Binding-site contacts:
Ligand atom O4 contacts residue GLY11 of chain 1.B at 3.4 Å.
Ligand atom C4 contacts residue GLY12 of chain 1.B at 3.4 Å.
Ligand atom O4 contacts residue ASP134 of chain 1.B at 2.5 Å (salt-bridge).
Ligand atom O4 contacts residue TRP62 of chain 1.B at 4.5 Å.
Ligand atom C6 contacts residue GLY130 of chain 1.B at 4.4 Å.
Ligand atom O2 contacts residue TYR89 of chain 1.B at 4.3 Å.
Ligand atom C5 contacts residue TYR89 of chain 1.B at 4.3 Å (hydrophobic).
Ligand atom C4 contacts residue ASP134 of chain 1.B at 3.3 Å.
Ligand atom O6 contacts residue GLY130 of chain 1.B at 3.0 Å (h-bond).
Ligand atom C6 contacts residue CYS131 of chain 1.B at 3.7 Å (hydrophobic).
Ligand atom O5 contacts residue CYS131 of chain 1.B at 3.2 Å (h-bond).
Ligand atom O6 contacts residue TRP129 of chain 1.B at 3.9 Å.
Ligand atom C4 contacts residue TRP62 of chain 1.B at 3.9 Å (hydrophobic).
Ligand atom O4 contacts residue TYR89 of chain 1.B at 3.5 Å.
Ligand atom C6 contacts residue ARG132 of chain 1.B at 3.5 Å.
Ligand atom O6 contacts residue CYS131 of chain 1.B at 2.9 Å (h-bond).
Ligand atom C6 contacts residue ASP134 of chain 1.B at 3.3 Å.
Ligand atom C1 contacts residue TRP62 of chain 1.B at 4.2 Å (hydrophobic).
Ligand atom O4 contacts residue GLY12 of chain 1.B at 3.4 Å (h-bond).
Ligand atom C5 contacts residue TRP62 of chain 1.B at 4.5 Å (hydrophobic).
Ligand atom O3 contacts residue TRP62 of chain 1.B at 3.8 Å.
Ligand atom O6 contacts residue TRP62 of chain 1.B at 4.0 Å.
Ligand atom C5 contacts residue CYS131 of chain 1.B at 4.0 Å (hydrophobic).
Ligand atom C2 contacts residue TRP62 of chain 1.B at 4.0 Å (hydrophobic).
Ligand atom O3 contacts residue GLY12 of chain 1.B at 2.8 Å (h-bond).
Ligand atom C5 contacts residue ASP134 of chain 1.B at 3.9 Å.
Ligand atom C4 contacts residue GLY11 of chain 1.B at 4.1 Å.
Ligand atom C6 contacts residue TYR89 of chain 1.B at 3.8 Å (hydrophobic).
Ligand atom C1 contacts residue CYS131 of chain 1.B at 4.0 Å (hydrophobic).
Ligand atom O5 contacts residue GLY130 of chain 1.B at 4.0 Å.
Ligand atom O6 contacts residue ASN58 of chain 1.B at 4.5 Å.
Ligand atom O6 contacts residue ASP134 of chain 1.B at 2.7 Å (salt-bridge).
Ligand atom C3 contacts residue GLY12 of chain 1.B at 3.6 Å.
Ligand atom C3 contacts residue TRP62 of chain 1.B at 4.2 Å (hydrophobic).
Ligand atom O6 contacts residue ARG132 of chain 1.B at 2.9 Å (salt-bridge).
Ligand atom O3 contacts residue GLY11 of chain 1.B at 3.8 Å.
Ligand atom O5 contacts residue TRP62 of chain 1.B at 3.8 Å.

The small molecule below binds the protein below.
Small molecule (SMILES): OC[C@H]1O[C@H](O[C@H]2O[C@H](CO)[C@@H](O)[C@H](O)[C@H]2O)[C@H](O)[C@@H](O)[C@@H]1O

Sequence of chain 1.B:
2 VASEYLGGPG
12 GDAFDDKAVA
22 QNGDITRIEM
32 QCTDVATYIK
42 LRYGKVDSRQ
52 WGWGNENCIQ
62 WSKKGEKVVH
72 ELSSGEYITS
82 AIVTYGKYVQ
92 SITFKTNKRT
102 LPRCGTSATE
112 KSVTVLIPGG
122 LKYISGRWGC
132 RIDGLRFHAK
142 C